Binding-site contacts:
Ligand atom C7 contacts residue GLN78 of chain 1.D at 3.3 Å.
Ligand atom O5 contacts residue ASN37 of chain 1.E at 4.2 Å.
Ligand atom O7 contacts residue VAL79 of chain 1.D at 4.2 Å.
Ligand atom C4 contacts residue ASN80 of chain 1.D at 4.1 Å.
Ligand atom C2 contacts residue SER62 of chain 1.D at 3.6 Å.
Ligand atom C4 contacts residue GLN78 of chain 1.D at 4.2 Å.
Ligand atom C1 contacts residue SER62 of chain 1.D at 4.2 Å.
Ligand atom O4 contacts residue GLN78 of chain 1.D at 3.8 Å.
Ligand atom C8 contacts residue TYR63 of chain 1.D at 4.1 Å (hydrophobic).
Ligand atom O7 contacts residue GLN78 of chain 1.D at 3.1 Å (h-bond).
Ligand atom C8 contacts residue PRO61 of chain 1.D at 4.1 Å (hydrophobic).
Ligand atom O7 contacts residue ASN80 of chain 1.D at 3.6 Å (h-bond).
Ligand atom O6 contacts residue VAL38 of chain 1.E at 3.8 Å.
Ligand atom O6 contacts residue PRO178 of chain 1.D at 3.9 Å.
Ligand atom O5 contacts residue ASN80 of chain 1.D at 2.3 Å (h-bond).
Ligand atom C8 contacts residue ASN65 of chain 1.D at 3.6 Å.
Ligand atom C7 contacts residue TYR63 of chain 1.D at 4.1 Å (hydrophobic).
Ligand atom C2 contacts residue GLN78 of chain 1.D at 3.4 Å.
Ligand atom C6 contacts residue SER179 of chain 1.D at 4.2 Å.
Ligand atom O6 contacts residue ASN37 of chain 1.E at 4.3 Å.
Ligand atom O3 contacts residue ASN80 of chain 1.D at 3.8 Å.
Ligand atom C8 contacts residue ASN180 of chain 1.D at 4.0 Å.
Ligand atom C2 contacts residue ASN80 of chain 1.D at 2.3 Å.
Ligand atom N2 contacts residue ASN80 of chain 1.D at 3.3 Å (h-bond).
Ligand atom O5 contacts residue VAL38 of chain 1.E at 3.7 Å.
Ligand atom O5 contacts residue GLN78 of chain 1.D at 4.1 Å.
Ligand atom C3 contacts residue ASN80 of chain 1.D at 3.5 Å.
Ligand atom O7 contacts residue ILE64 of chain 1.D at 3.7 Å.
Ligand atom O7 contacts residue TYR63 of chain 1.D at 3.4 Å (h-bond).
Ligand atom C5 contacts residue GLN78 of chain 1.D at 4.0 Å.
Ligand atom C7 contacts residue ASN80 of chain 1.D at 3.7 Å.
Ligand atom N2 contacts residue GLN78 of chain 1.D at 2.6 Å (h-bond).
Ligand atom C1 contacts residue GLN78 of chain 1.D at 3.2 Å.
Ligand atom C1 contacts residue ASN80 of chain 1.D at 1.5 Å.
Ligand atom C8 contacts residue ILE64 of chain 1.D at 3.7 Å (hydrophobic).
Ligand atom C7 contacts residue ILE64 of chain 1.D at 4.2 Å (hydrophobic).
Ligand atom O3 contacts residue SER62 of chain 1.D at 3.1 Å (h-bond).
Ligand atom O7 contacts residue ASN65 of chain 1.D at 3.8 Å.
Ligand atom C5 contacts residue ASN80 of chain 1.D at 3.6 Å.
Ligand atom C3 contacts residue SER62 of chain 1.D at 4.0 Å.

Sequence of chain 1.D:
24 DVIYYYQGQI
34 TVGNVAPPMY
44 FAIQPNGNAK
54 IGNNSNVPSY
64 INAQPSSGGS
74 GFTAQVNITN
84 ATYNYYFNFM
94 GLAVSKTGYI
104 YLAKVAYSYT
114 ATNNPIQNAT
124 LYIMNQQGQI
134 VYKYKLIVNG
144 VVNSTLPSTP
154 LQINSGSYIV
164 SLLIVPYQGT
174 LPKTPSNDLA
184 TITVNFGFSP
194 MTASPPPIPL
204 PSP

The small molecule below binds the protein below.
Small molecule (SMILES): CC(=O)N[C@H]1[C@H](O[C@H]2[C@H](O)[C@@H](NC(C)=O)CO[C@@H]2CO)O[C@H](CO)[C@@H](O[C@H]2O[C@H](CO)[C@@H](O)[C@H](O)[C@@H]2O)[C@@H]1O[C@@H]1O[C@H](CS(=O)(=O)O)[C@@H](O)[C@H](O)[C@H]1O

Sequence of chain 1.E:
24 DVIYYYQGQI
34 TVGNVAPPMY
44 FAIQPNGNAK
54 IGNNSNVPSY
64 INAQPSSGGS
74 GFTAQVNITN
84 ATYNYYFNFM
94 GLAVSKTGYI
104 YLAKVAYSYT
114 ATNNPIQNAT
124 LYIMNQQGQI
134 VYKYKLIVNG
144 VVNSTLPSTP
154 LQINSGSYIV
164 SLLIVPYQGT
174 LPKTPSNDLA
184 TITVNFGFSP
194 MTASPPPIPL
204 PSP